Sequence of chain 1.A:
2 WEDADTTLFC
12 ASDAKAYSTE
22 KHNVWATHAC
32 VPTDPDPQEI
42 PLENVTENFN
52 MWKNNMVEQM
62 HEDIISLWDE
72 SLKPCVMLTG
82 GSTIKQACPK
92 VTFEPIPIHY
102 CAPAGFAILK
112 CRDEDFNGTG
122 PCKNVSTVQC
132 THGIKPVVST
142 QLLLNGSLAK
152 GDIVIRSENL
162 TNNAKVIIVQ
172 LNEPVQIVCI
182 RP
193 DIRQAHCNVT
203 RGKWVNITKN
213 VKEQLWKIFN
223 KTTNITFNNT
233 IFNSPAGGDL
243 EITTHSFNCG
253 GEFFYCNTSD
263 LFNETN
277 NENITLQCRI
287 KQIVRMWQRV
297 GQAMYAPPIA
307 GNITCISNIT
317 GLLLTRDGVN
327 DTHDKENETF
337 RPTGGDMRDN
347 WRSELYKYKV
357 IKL

A small-molecule ligand and the protein it binds are described below.
Small molecule (SMILES): CC(=O)N[C@@H]1[C@@H](O)[C@H](O)[C@@H](CO)O[C@H]1O

Binding-site contacts:
Ligand atom O7 contacts residue LYS331 of chain 1.A at 4.3 Å.
Ligand atom C1 contacts residue ASN230 of chain 1.A at 1.4 Å.
Ligand atom C2 contacts residue GLU332 of chain 1.A at 3.8 Å.
Ligand atom C8 contacts residue GLU332 of chain 1.A at 4.4 Å.
Ligand atom O7 contacts residue GLU332 of chain 1.A at 3.3 Å.
Ligand atom C2 contacts residue ASN230 of chain 1.A at 2.5 Å.
Ligand atom C7 contacts residue ASP330 of chain 1.A at 4.4 Å.
Ligand atom N2 contacts residue ASN230 of chain 1.A at 2.9 Å (h-bond).
Ligand atom C3 contacts residue ASN230 of chain 1.A at 3.8 Å.
Ligand atom C8 contacts residue THR228 of chain 1.A at 4.4 Å.
Ligand atom C7 contacts residue GLU332 of chain 1.A at 3.7 Å.
Ligand atom C5 contacts residue ASN230 of chain 1.A at 3.7 Å.
Ligand atom C1 contacts residue GLU332 of chain 1.A at 3.9 Å.
Ligand atom O7 contacts residue ASN230 of chain 1.A at 4.1 Å.
Ligand atom C4 contacts residue ASN230 of chain 1.A at 4.2 Å.
Ligand atom C7 contacts residue ASN230 of chain 1.A at 3.7 Å.
Ligand atom C8 contacts residue LYS331 of chain 1.A at 3.8 Å.
Ligand atom C8 contacts residue ASP330 of chain 1.A at 3.2 Å.
Ligand atom O5 contacts residue GLU332 of chain 1.A at 3.7 Å.
Ligand atom O5 contacts residue ASN230 of chain 1.A at 2.4 Å (h-bond).
Ligand atom N2 contacts residue GLU332 of chain 1.A at 4.0 Å.
Ligand atom C7 contacts residue LYS331 of chain 1.A at 4.5 Å.